Binding-site contacts:
Ligand atom C6 contacts residue CYS45 of chain 31.F at 4.4 Å (hydrophobic).
Ligand atom N2 contacts residue ASN75 of chain 31.E at 3.0 Å (h-bond).
Ligand atom O7 contacts residue MET126 of chain 31.E at 3.1 Å.
Ligand atom O7 contacts residue ASN75 of chain 31.E at 3.2 Å (h-bond).
Ligand atom C6 contacts residue THR48 of chain 31.F at 4.4 Å.
Ligand atom C5 contacts residue NAG1 of chain 31.Z at 3.7 Å.
Ligand atom C8 contacts residue PHE98 of chain 31.E at 3.6 Å (hydrophobic).
Ligand atom C8 contacts residue ASN75 of chain 31.E at 3.0 Å.
Ligand atom C3 contacts residue NAG1 of chain 31.Z at 3.3 Å.
Ligand atom C7 contacts residue ASN75 of chain 31.E at 2.8 Å.
Ligand atom O4 contacts residue NAG1 of chain 31.Z at 1.6 Å.
Ligand atom O5 contacts residue THR48 of chain 31.F at 4.0 Å.
Ligand atom O6 contacts residue NAG1 of chain 31.Z at 4.1 Å.
Ligand atom O6 contacts residue THR48 of chain 31.F at 4.0 Å.
Ligand atom C8 contacts residue MET126 of chain 31.E at 3.7 Å (hydrophobic).
Ligand atom O3 contacts residue NAG1 of chain 31.Z at 2.4 Å (h-bond).
Ligand atom C7 contacts residue MET126 of chain 31.E at 3.8 Å (hydrophobic).
Ligand atom C2 contacts residue ASN75 of chain 31.E at 2.6 Å.
Ligand atom C4 contacts residue NAG1 of chain 31.Z at 2.9 Å.
Ligand atom C6 contacts residue NAG1 of chain 31.Z at 3.4 Å.
Ligand atom C3 contacts residue ASN75 of chain 31.E at 3.5 Å.
Ligand atom O6 contacts residue ASN75 of chain 31.E at 3.8 Å.
Ligand atom C5 contacts residue ASN75 of chain 31.E at 3.2 Å.
Ligand atom C4 contacts residue ASN75 of chain 31.E at 4.0 Å.
Ligand atom C6 contacts residue ASN75 of chain 31.E at 3.8 Å.
Ligand atom C2 contacts residue NAG1 of chain 31.Z at 4.1 Å.
Ligand atom O6 contacts residue CYS45 of chain 31.F at 3.4 Å (h-bond).
Ligand atom O5 contacts residue ASN75 of chain 31.E at 2.1 Å (h-bond).
Ligand atom O6 contacts residue GLU46 of chain 31.F at 3.8 Å.
Ligand atom C1 contacts residue ASN75 of chain 31.E at 1.3 Å.

Sequence of chain 31.E:
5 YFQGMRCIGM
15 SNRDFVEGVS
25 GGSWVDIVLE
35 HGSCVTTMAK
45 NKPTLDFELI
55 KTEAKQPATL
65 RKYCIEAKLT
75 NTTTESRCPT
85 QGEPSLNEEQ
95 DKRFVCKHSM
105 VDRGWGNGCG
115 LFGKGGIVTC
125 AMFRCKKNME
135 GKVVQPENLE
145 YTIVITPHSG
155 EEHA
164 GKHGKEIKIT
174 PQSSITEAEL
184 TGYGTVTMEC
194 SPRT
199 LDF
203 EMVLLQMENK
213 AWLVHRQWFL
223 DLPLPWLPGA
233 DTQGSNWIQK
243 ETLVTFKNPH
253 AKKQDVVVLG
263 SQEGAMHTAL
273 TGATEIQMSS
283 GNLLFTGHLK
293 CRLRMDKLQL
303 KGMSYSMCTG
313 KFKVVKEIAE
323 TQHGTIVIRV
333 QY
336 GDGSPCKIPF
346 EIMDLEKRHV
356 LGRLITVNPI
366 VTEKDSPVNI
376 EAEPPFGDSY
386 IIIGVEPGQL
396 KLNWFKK

This small molecule binds to this protein.
Small molecule (SMILES): CC(=O)N[C@@H]1[C@@H](O)[C@H](O)[C@@H](CO)O[C@H]1O

Sequence of chain 31.F:
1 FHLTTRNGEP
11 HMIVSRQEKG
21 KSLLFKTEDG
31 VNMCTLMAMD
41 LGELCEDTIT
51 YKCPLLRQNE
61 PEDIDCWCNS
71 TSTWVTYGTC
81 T